Sequence of chain 1.A:
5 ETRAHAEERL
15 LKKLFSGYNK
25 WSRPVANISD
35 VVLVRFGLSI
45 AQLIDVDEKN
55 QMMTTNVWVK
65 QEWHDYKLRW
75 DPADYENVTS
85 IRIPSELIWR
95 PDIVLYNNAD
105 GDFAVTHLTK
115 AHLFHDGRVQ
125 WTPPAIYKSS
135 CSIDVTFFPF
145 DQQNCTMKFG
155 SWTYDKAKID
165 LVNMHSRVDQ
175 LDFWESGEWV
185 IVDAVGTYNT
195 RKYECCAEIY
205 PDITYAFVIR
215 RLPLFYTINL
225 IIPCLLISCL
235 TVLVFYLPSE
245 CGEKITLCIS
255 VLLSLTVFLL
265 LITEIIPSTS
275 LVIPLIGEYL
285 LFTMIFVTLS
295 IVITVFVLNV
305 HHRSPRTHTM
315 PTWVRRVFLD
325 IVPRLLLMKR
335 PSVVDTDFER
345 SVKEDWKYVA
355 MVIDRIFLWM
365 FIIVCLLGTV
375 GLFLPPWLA

Binding-site contacts:
Ligand atom C1 contacts residue SER33 of chain 1.A at 4.4 Å.
Ligand atom C8 contacts residue GLU5 of chain 1.B at 3.8 Å.
Ligand atom C5 contacts residue SER33 of chain 1.A at 4.5 Å.
Ligand atom C3 contacts residue ASN31 of chain 1.A at 3.8 Å.
Ligand atom C6 contacts residue SER33 of chain 1.A at 4.4 Å.
Ligand atom C7 contacts residue ASN31 of chain 1.A at 3.5 Å.
Ligand atom C4 contacts residue ASN31 of chain 1.A at 4.2 Å.
Ligand atom O5 contacts residue SER33 of chain 1.A at 3.8 Å.
Ligand atom N2 contacts residue ASN31 of chain 1.A at 2.9 Å (h-bond).
Ligand atom O5 contacts residue ASN31 of chain 1.A at 2.3 Å (h-bond).
Ligand atom C8 contacts residue THR6 of chain 1.B at 3.2 Å.
Ligand atom C2 contacts residue ASN31 of chain 1.A at 2.5 Å.
Ligand atom C8 contacts residue ASN31 of chain 1.A at 4.3 Å.
Ligand atom C1 contacts residue ASN31 of chain 1.A at 1.4 Å.
Ligand atom C5 contacts residue ASN31 of chain 1.A at 3.6 Å.
Ligand atom O6 contacts residue SER33 of chain 1.A at 4.2 Å.
Ligand atom O7 contacts residue ASN31 of chain 1.A at 3.6 Å (h-bond).
Ligand atom C7 contacts residue THR6 of chain 1.B at 4.2 Å.

A small-molecule ligand and the protein it binds are described below.
Small molecule (SMILES): CC(=O)N[C@@H]1[C@@H](O)[C@H](O)[C@@H](CO)O[C@H]1O

Sequence of chain 1.B:
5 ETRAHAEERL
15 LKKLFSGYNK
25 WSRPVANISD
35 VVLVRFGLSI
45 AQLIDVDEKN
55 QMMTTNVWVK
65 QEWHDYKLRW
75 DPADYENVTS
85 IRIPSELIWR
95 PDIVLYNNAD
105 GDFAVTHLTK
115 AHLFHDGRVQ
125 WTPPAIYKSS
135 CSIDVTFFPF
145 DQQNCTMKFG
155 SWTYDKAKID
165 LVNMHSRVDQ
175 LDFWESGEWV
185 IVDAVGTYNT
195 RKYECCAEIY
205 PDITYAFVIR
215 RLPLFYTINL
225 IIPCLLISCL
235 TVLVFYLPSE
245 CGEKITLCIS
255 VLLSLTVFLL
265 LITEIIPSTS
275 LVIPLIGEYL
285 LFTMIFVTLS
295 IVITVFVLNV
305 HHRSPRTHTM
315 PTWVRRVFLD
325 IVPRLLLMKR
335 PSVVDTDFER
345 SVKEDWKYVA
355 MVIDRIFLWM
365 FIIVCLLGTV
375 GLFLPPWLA